Binding-site contacts:
Ligand atom CKC contacts residue ASN196 of chain 5.A at 3.7 Å.
Ligand atom CK1 contacts residue CYS195 of chain 5.A at 3.1 Å (hydrophobic).
Ligand atom CK5 contacts residue ARG173 of chain 5.A at 4.3 Å.
Ligand atom CK7 contacts residue ASN196 of chain 5.A at 3.8 Å.
Ligand atom CKA contacts residue ASN196 of chain 5.A at 3.9 Å.
Ligand atom OK2 contacts residue ASP276 of chain 5.A at 2.6 Å (salt-bridge).
Ligand atom CK7 contacts residue ALA197 of chain 5.A at 4.4 Å (hydrophobic).
Ligand atom CK6 contacts residue HIS194 of chain 5.A at 4.2 Å.
Ligand atom CKC contacts residue ALA197 of chain 5.A at 4.1 Å (hydrophobic).
Ligand atom CK8 contacts residue ALA274 of chain 5.A at 4.1 Å (hydrophobic).
Ligand atom CK9 contacts residue ASN196 of chain 5.A at 3.7 Å.
Ligand atom CK3 contacts residue ASP276 of chain 5.A at 3.4 Å.
Ligand atom OK2 contacts residue HIS194 of chain 5.A at 3.7 Å.
Ligand atom CK9 contacts residue ALA274 of chain 5.A at 4.0 Å (hydrophobic).
Ligand atom CK1 contacts residue ASN196 of chain 5.A at 3.4 Å.
Ligand atom CK5 contacts residue GLY171 of chain 5.A at 3.4 Å.
Ligand atom CK9 contacts residue ALA197 of chain 5.A at 3.8 Å (hydrophobic).
Ligand atom CK8 contacts residue HIS194 of chain 5.A at 4.0 Å.
Ligand atom CKA contacts residue ALA197 of chain 5.A at 3.6 Å (hydrophobic).
Ligand atom CK4 contacts residue ARG173 of chain 5.A at 4.1 Å.
Ligand atom CK2 contacts residue ASN196 of chain 5.A at 4.1 Å.
Ligand atom CK4 contacts residue HIS194 of chain 5.A at 3.9 Å.
Ligand atom CK9 contacts residue THR273 of chain 5.A at 4.4 Å.
Ligand atom CK2 contacts residue HIS194 of chain 5.A at 3.9 Å.
Ligand atom CKB contacts residue ASN196 of chain 5.A at 3.9 Å.
Ligand atom CK1 contacts residue HIS194 of chain 5.A at 4.3 Å.
Ligand atom OK1 contacts residue ARG173 of chain 5.A at 3.4 Å.
Ligand atom CK8 contacts residue ALA197 of chain 5.A at 4.3 Å (hydrophobic).
Ligand atom CK4 contacts residue ASP276 of chain 5.A at 3.6 Å.
Ligand atom CK8 contacts residue ASN196 of chain 5.A at 3.4 Å.
Ligand atom CK6 contacts residue ASN196 of chain 5.A at 4.1 Å.
Ligand atom CK3 contacts residue HIS194 of chain 5.A at 3.6 Å.
Ligand atom CK5 contacts residue CYS195 of chain 5.A at 4.4 Å (hydrophobic).
Ligand atom CKB contacts residue ALA197 of chain 5.A at 3.7 Å (hydrophobic).
Ligand atom OK1 contacts residue HIS194 of chain 5.A at 4.0 Å.
Ligand atom CK6 contacts residue CYS195 of chain 5.A at 3.4 Å (hydrophobic).
Ligand atom CK6 contacts residue GLY171 of chain 5.A at 3.7 Å.
Ligand atom OK1 contacts residue ASP276 of chain 5.A at 3.0 Å (salt-bridge).
Ligand atom CK2 contacts residue CYS195 of chain 5.A at 4.2 Å (hydrophobic).
Ligand atom CK5 contacts residue HIS194 of chain 5.A at 4.2 Å.

Sequence of chain 5.A:
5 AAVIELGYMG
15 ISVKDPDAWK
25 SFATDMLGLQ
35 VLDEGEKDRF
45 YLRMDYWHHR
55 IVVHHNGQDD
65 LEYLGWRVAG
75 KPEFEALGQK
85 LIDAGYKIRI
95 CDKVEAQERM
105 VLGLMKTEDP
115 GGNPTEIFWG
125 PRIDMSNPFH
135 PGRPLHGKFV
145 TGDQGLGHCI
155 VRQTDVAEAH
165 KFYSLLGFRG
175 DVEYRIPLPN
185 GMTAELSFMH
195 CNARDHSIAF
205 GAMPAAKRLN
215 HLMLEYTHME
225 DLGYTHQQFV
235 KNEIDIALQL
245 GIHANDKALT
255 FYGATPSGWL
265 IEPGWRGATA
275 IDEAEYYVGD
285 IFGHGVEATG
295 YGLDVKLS

The small molecule below binds the protein below.
Small molecule (SMILES): Oc1cccc(-c2ccccc2)c1O